Sequence of chain 1.A:
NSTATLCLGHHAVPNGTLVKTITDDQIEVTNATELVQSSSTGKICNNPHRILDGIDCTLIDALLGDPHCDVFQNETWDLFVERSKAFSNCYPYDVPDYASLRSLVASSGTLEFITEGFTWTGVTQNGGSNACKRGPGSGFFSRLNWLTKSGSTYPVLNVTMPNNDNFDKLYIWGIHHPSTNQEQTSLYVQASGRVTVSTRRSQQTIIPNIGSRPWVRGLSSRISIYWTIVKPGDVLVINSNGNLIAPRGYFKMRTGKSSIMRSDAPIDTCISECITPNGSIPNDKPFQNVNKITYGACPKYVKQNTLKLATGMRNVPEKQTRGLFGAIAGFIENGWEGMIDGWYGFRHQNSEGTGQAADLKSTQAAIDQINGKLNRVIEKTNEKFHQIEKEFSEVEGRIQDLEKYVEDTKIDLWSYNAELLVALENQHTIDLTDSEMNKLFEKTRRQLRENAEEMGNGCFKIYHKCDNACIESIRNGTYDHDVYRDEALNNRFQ

A small-molecule ligand and the protein it binds are described below.
Small molecule (SMILES): CC(=O)N[C@H]1[C@H](O[C@H]2[C@H](O)[C@@H](NC(C)=O)CO[C@@H]2CO)O[C@H](CO)[C@@H](O)[C@@H]1O

Binding-site contacts:
Ligand atom O7 contacts residue ASN38 of chain 1.A at 3.4 Å (h-bond).
Ligand atom N2 contacts residue ASN38 of chain 1.A at 2.8 Å (h-bond).
Ligand atom C5 contacts residue ASN38 of chain 1.A at 3.6 Å.
Ligand atom C8 contacts residue ASN38 of chain 1.A at 4.3 Å.
Ligand atom C1 contacts residue ASN38 of chain 1.A at 1.4 Å.
Ligand atom O5 contacts residue ASN38 of chain 1.A at 2.4 Å (h-bond).
Ligand atom C3 contacts residue ASN38 of chain 1.A at 3.8 Å.
Ligand atom C2 contacts residue ASN38 of chain 1.A at 2.5 Å.
Ligand atom C4 contacts residue ASN38 of chain 1.A at 4.3 Å.
Ligand atom C7 contacts residue ASN38 of chain 1.A at 3.2 Å.